Binding-site contacts:
Ligand atom C7 contacts residue GLU281 of chain 1.A at 3.6 Å.
Ligand atom C1 contacts residue GLU281 of chain 1.A at 4.0 Å.
Ligand atom O7 contacts residue ASN280 of chain 1.A at 3.8 Å.
Ligand atom C8 contacts residue ASN282 of chain 1.A at 4.4 Å.
Ligand atom C2 contacts residue GLU281 of chain 1.A at 3.9 Å.
Ligand atom O6 contacts residue ASN282 of chain 1.A at 4.2 Å.
Ligand atom C5 contacts residue ASN282 of chain 1.A at 3.7 Å.
Ligand atom N2 contacts residue GLU281 of chain 1.A at 2.9 Å (salt-bridge).
Ligand atom O7 contacts residue ASN282 of chain 1.A at 3.4 Å (h-bond).
Ligand atom C3 contacts residue GLU281 of chain 1.A at 4.3 Å.
Ligand atom C7 contacts residue ASN282 of chain 1.A at 3.3 Å.
Ligand atom C8 contacts residue ASN280 of chain 1.A at 3.4 Å.
Ligand atom C3 contacts residue ASN282 of chain 1.A at 3.8 Å.
Ligand atom C7 contacts residue ASN280 of chain 1.A at 3.7 Å.
Ligand atom C8 contacts residue GLU281 of chain 1.A at 3.4 Å.
Ligand atom C1 contacts residue ASN282 of chain 1.A at 1.4 Å.
Ligand atom C4 contacts residue ASN282 of chain 1.A at 4.2 Å.
Ligand atom C2 contacts residue ASN282 of chain 1.A at 2.5 Å.
Ligand atom N2 contacts residue ASN280 of chain 1.A at 4.5 Å.
Ligand atom N2 contacts residue ASN282 of chain 1.A at 2.9 Å (h-bond).
Ligand atom O6 contacts residue LYS558 of chain 1.C at 3.4 Å.
Ligand atom O5 contacts residue ASN282 of chain 1.A at 2.4 Å (h-bond).

A small-molecule ligand and the protein it binds are described below.
Small molecule (SMILES): CC(=O)N[C@@H]1[C@@H](O)[C@H](O)[C@@H](CO)O[C@H]1O

Sequence of chain 1.C:
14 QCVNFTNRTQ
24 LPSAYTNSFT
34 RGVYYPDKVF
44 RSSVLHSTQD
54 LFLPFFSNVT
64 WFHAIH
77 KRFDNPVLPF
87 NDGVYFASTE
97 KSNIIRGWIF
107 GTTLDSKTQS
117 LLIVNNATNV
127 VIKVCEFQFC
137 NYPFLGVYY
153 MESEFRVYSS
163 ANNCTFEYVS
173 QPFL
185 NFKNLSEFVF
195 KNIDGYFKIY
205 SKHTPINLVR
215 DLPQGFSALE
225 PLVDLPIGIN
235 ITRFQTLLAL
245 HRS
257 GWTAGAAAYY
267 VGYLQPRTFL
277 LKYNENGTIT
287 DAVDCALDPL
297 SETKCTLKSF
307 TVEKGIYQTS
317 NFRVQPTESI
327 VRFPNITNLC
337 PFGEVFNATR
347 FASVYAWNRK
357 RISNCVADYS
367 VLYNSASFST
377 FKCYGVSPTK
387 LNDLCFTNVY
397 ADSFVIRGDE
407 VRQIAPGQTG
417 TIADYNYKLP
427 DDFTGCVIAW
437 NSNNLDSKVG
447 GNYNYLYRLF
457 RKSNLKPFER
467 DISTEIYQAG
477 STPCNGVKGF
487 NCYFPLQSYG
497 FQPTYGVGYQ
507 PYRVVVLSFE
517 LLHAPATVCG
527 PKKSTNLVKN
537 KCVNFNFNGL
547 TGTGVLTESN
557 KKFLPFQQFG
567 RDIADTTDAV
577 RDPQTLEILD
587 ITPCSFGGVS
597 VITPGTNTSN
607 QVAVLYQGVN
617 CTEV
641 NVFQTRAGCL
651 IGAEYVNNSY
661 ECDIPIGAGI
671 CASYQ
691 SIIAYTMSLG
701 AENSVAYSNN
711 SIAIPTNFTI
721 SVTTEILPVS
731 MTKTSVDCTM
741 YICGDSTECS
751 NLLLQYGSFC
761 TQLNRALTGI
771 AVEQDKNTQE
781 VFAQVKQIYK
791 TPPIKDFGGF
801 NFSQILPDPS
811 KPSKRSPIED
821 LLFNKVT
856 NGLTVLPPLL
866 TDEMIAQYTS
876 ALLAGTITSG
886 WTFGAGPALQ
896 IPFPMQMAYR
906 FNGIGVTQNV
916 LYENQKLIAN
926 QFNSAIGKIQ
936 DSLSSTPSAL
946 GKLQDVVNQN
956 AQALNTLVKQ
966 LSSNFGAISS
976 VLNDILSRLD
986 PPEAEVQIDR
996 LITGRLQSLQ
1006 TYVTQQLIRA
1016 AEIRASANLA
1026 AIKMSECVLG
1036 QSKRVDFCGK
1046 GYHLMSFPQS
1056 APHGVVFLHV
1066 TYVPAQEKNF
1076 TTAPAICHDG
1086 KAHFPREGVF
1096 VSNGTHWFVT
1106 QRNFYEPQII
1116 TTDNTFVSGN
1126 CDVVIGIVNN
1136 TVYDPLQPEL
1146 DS

Sequence of chain 1.A:
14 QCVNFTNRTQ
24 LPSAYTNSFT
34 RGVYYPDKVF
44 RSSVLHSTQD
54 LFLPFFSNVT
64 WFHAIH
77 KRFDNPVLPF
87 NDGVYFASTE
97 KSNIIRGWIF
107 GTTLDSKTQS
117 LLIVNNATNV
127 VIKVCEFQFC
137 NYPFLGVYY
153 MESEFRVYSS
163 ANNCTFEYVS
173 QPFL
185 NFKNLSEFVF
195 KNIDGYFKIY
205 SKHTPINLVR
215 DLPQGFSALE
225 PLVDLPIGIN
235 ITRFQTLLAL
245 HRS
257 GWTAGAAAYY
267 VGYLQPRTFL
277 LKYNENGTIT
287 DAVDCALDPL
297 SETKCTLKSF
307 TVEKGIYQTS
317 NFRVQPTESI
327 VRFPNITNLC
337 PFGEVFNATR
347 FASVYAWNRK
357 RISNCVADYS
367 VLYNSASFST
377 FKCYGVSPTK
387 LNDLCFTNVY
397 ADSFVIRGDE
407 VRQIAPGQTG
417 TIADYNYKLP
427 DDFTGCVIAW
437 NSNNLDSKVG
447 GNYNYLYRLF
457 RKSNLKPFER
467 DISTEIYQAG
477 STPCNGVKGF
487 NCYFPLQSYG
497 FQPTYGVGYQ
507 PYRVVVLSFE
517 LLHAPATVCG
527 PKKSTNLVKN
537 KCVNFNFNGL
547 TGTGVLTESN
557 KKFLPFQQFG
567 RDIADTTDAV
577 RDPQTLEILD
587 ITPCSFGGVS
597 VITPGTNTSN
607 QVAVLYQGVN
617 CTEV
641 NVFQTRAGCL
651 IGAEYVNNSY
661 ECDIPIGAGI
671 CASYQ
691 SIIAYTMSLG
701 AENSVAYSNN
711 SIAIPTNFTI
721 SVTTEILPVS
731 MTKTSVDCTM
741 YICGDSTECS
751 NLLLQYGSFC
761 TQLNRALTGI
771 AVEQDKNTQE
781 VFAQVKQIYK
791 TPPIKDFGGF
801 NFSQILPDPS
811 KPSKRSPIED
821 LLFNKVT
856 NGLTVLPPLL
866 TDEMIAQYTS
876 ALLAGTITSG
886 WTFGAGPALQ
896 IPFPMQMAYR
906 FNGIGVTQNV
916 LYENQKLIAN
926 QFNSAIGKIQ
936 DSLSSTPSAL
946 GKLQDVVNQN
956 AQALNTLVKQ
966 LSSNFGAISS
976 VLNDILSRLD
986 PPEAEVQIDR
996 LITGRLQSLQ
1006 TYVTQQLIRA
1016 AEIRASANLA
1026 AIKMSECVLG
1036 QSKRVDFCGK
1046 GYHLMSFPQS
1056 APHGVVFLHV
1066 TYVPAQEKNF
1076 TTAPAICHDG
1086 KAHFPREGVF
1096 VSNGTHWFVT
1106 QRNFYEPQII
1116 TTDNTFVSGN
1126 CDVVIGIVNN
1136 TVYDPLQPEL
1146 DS